Sequence of chain 1.A:
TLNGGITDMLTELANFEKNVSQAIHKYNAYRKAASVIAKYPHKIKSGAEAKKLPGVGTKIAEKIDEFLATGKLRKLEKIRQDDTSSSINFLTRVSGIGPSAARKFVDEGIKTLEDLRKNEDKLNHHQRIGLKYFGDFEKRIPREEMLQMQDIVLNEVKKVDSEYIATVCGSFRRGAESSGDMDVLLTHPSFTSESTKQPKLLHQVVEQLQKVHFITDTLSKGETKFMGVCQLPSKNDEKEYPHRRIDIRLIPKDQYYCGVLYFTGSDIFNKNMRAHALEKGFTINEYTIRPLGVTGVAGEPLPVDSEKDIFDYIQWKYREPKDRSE

Binding-site contacts:
Ligand atom PG contacts residue MG1 of chain 1.H at 3.2 Å.
Ligand atom O3A contacts residue MG1 of chain 1.H at 2.2 Å.
Ligand atom O3G contacts residue PPV1 of chain 1.F at 1.0 Å (h-bond).
Ligand atom C4 contacts residue ASP276 of chain 1.A at 3.2 Å.
Ligand atom O1G contacts residue SER180 of chain 1.A at 2.8 Å (h-bond).
Ligand atom O2B contacts residue MG1 of chain 1.H at 3.0 Å.
Ligand atom O1A contacts residue PPV1 of chain 1.F at 2.0 Å (h-bond).
Ligand atom O3' contacts residue PPV1 of chain 1.F at 3.2 Å (h-bond).
Ligand atom O2A contacts residue MG1 of chain 1.H at 2.5 Å.
Ligand atom PB contacts residue PPV1 of chain 1.F at 0.2 Å.
Ligand atom O1G contacts residue PPV1 of chain 1.F at 0.7 Å (h-bond).
Ligand atom O5' contacts residue PPV1 of chain 1.F at 2.6 Å (h-bond).
Ligand atom O1B contacts residue PPV1 of chain 1.F at 0.5 Å (h-bond).
Ligand atom O2A contacts residue PPV1 of chain 1.F at 3.0 Å (h-bond).
Ligand atom O3' contacts residue PHE272 of chain 1.A at 3.2 Å (h-bond).
Ligand atom O3' contacts residue GLY274 of chain 1.A at 3.3 Å (h-bond).
Ligand atom PA contacts residue PPV1 of chain 1.F at 1.8 Å.
Ligand atom O2 contacts residue TYR271 of chain 1.A at 3.2 Å.
Ligand atom O1G contacts residue GLY189 of chain 1.A at 2.6 Å (h-bond).
Ligand atom O3' contacts residue THR273 of chain 1.A at 3.2 Å (h-bond).
Ligand atom O2B contacts residue GLY179 of chain 1.A at 3.1 Å.
Ligand atom O2B contacts residue PPV1 of chain 1.F at 0.9 Å (h-bond).
Ligand atom O2G contacts residue ASP190 of chain 1.A at 2.8 Å (salt-bridge).
Ligand atom O3B contacts residue PPV1 of chain 1.F at 0.4 Å (h-bond).
Ligand atom O3A contacts residue PPV1 of chain 1.F at 1.2 Å (h-bond).
Ligand atom O2G contacts residue MG1 of chain 1.H at 1.8 Å.
Ligand atom C2' contacts residue TYR271 of chain 1.A at 3.3 Å (hydrophobic).
Ligand atom PA contacts residue MG1 of chain 1.H at 3.0 Å.
Ligand atom O2 contacts residue ASN279 of chain 1.A at 2.8 Å (h-bond).
Ligand atom C2' contacts residue ASN279 of chain 1.A at 3.4 Å.
Ligand atom C5 contacts residue ASP276 of chain 1.A at 3.3 Å.
Ligand atom O2A contacts residue ASP192 of chain 1.A at 3.2 Å (salt-bridge).
Ligand atom O2B contacts residue SER180 of chain 1.A at 2.4 Å (h-bond).
Ligand atom O1G contacts residue ARG149 of chain 1.A at 3.2 Å (salt-bridge).
Ligand atom O2G contacts residue PPV1 of chain 1.F at 0.8 Å (h-bond).
Ligand atom PB contacts residue MG1 of chain 1.H at 3.1 Å.
Ligand atom O2A contacts residue MG1 of chain 1.I at 2.3 Å.
Ligand atom PG contacts residue PPV1 of chain 1.F at 0.7 Å.
Ligand atom O2A contacts residue ASP190 of chain 1.A at 3.1 Å (salt-bridge).
Ligand atom O1B contacts residue ARG183 of chain 1.A at 3.2 Å (salt-bridge).

A protein and the small-molecule ligand that binds it are described below.
Small molecule (SMILES): Nc1ccn([C@H]2C[C@H](O)[C@@H](CO[P](=O)(O)O[P](=O)(O)OP(=O)(O)O)O2)c(=O)n1